Sequence of chain 51.E:
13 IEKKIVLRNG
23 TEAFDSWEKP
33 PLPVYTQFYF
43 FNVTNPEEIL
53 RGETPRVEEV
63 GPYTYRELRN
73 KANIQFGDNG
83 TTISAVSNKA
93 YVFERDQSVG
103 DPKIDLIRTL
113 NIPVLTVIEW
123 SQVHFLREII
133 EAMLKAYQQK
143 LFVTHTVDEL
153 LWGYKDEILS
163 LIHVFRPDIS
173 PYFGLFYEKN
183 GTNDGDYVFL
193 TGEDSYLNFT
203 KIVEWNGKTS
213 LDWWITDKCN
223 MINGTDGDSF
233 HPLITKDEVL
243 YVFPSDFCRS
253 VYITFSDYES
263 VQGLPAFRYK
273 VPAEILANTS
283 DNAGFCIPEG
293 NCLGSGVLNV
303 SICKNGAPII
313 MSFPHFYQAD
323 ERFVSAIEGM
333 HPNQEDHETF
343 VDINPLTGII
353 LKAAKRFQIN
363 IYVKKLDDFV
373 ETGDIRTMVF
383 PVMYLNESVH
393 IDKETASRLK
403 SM

Binding-site contacts:
Ligand atom O6 contacts residue ARG358 of chain 51.E at 3.3 Å.
Ligand atom O5 contacts residue ARG358 of chain 51.E at 3.4 Å (salt-bridge).
Ligand atom O6 contacts residue ASP338 of chain 51.E at 2.9 Å (salt-bridge).
Ligand atom C6 contacts residue ASP338 of chain 51.E at 3.3 Å.
Ligand atom C7 contacts residue SER390 of chain 51.E at 4.2 Å.
Ligand atom C8 contacts residue GLU61 of chain 51.E at 3.3 Å.
Ligand atom C5 contacts residue TYR41 of chain 51.E at 3.4 Å (hydrophobic).
Ligand atom C1 contacts residue ARG358 of chain 51.E at 3.7 Å.
Ligand atom C2 contacts residue ASN388 of chain 51.E at 2.5 Å.
Ligand atom O6 contacts residue HIS339 of chain 51.E at 3.9 Å.
Ligand atom C3 contacts residue ASN388 of chain 51.E at 3.8 Å.
Ligand atom C4 contacts residue TYR41 of chain 51.E at 3.9 Å (hydrophobic).
Ligand atom C3 contacts residue TYR41 of chain 51.E at 4.2 Å (hydrophobic).
Ligand atom C7 contacts residue ASN388 of chain 51.E at 3.6 Å.
Ligand atom C7 contacts residue GLN39 of chain 51.E at 4.1 Å.
Ligand atom O5 contacts residue ASP338 of chain 51.E at 4.2 Å.
Ligand atom O7 contacts residue TYR41 of chain 51.E at 3.3 Å (h-bond).
Ligand atom O6 contacts residue TYR41 of chain 51.E at 3.6 Å.
Ligand atom C4 contacts residue ASP338 of chain 51.E at 4.3 Å.
Ligand atom C4 contacts residue ASN388 of chain 51.E at 4.2 Å.
Ligand atom O4 contacts residue ASP338 of chain 51.E at 4.2 Å.
Ligand atom C6 contacts residue ARG358 of chain 51.E at 4.4 Å.
Ligand atom O5 contacts residue ASN388 of chain 51.E at 2.3 Å (h-bond).
Ligand atom C1 contacts residue ASP338 of chain 51.E at 4.3 Å.
Ligand atom C1 contacts residue ASN388 of chain 51.E at 1.4 Å.
Ligand atom O7 contacts residue GLN39 of chain 51.E at 2.9 Å (h-bond).
Ligand atom O4 contacts residue TYR41 of chain 51.E at 3.5 Å (h-bond).
Ligand atom N2 contacts residue ASN388 of chain 51.E at 2.9 Å (h-bond).
Ligand atom O6 contacts residue TYR386 of chain 51.E at 4.0 Å.
Ligand atom C8 contacts residue TYR41 of chain 51.E at 3.6 Å (hydrophobic).
Ligand atom C2 contacts residue ARG358 of chain 51.E at 4.3 Å.
Ligand atom N2 contacts residue TYR41 of chain 51.E at 4.3 Å.
Ligand atom C3 contacts residue ASP338 of chain 51.E at 4.5 Å.
Ligand atom C7 contacts residue TYR41 of chain 51.E at 3.5 Å (hydrophobic).
Ligand atom C5 contacts residue ASN388 of chain 51.E at 3.6 Å.
Ligand atom C5 contacts residue ASP338 of chain 51.E at 3.5 Å.
Ligand atom C6 contacts residue TYR41 of chain 51.E at 3.6 Å (hydrophobic).
Ligand atom C8 contacts residue SER390 of chain 51.E at 3.3 Å.
Ligand atom O5 contacts residue TYR41 of chain 51.E at 4.4 Å.
Ligand atom O7 contacts residue ASN388 of chain 51.E at 3.9 Å.

A protein and the small-molecule ligand that binds it are described below.
Small molecule (SMILES): CC(=O)N[C@H]1[C@H](O[C@H]2[C@H](O)[C@@H](NC(C)=O)CO[C@@H]2CO)O[C@H](CO)[C@@H](O[C@@H]2O[C@H](CO[C@H]3O[C@H](CO)[C@@H](O)[C@H](O)[C@@H]3O)[C@@H](O)[C@H](O[C@H]3O[C@H](CO)[C@@H](O)[C@H](O)[C@@H]3O)[C@@H]2O)[C@@H]1O